Binding-site contacts:
Ligand atom O5 contacts residue ASN366 of chain 1.J at 2.4 Å (h-bond).
Ligand atom C4 contacts residue ASN366 of chain 1.J at 4.2 Å.
Ligand atom C5 contacts residue ASN366 of chain 1.J at 3.7 Å.
Ligand atom C6 contacts residue GLN343 of chain 1.J at 4.2 Å.
Ligand atom C5 contacts residue GLN343 of chain 1.J at 4.5 Å.
Ligand atom C2 contacts residue ASN366 of chain 1.J at 2.4 Å.
Ligand atom C3 contacts residue ASN366 of chain 1.J at 3.8 Å.
Ligand atom C8 contacts residue THR250 of chain 1.J at 3.6 Å.
Ligand atom N2 contacts residue ASN366 of chain 1.J at 2.9 Å (h-bond).
Ligand atom C7 contacts residue ASN366 of chain 1.J at 3.8 Å.
Ligand atom C1 contacts residue ASN366 of chain 1.J at 1.4 Å.
Ligand atom N2 contacts residue THR250 of chain 1.J at 3.9 Å.
Ligand atom C7 contacts residue THR250 of chain 1.J at 4.3 Å.
Ligand atom O7 contacts residue ASN366 of chain 1.J at 4.3 Å.

This protein binds this small molecule.
Small molecule (SMILES): CC(=O)N[C@@H]1[C@@H](O)[C@H](O)[C@@H](CO)O[C@H]1O

Sequence of chain 1.J:
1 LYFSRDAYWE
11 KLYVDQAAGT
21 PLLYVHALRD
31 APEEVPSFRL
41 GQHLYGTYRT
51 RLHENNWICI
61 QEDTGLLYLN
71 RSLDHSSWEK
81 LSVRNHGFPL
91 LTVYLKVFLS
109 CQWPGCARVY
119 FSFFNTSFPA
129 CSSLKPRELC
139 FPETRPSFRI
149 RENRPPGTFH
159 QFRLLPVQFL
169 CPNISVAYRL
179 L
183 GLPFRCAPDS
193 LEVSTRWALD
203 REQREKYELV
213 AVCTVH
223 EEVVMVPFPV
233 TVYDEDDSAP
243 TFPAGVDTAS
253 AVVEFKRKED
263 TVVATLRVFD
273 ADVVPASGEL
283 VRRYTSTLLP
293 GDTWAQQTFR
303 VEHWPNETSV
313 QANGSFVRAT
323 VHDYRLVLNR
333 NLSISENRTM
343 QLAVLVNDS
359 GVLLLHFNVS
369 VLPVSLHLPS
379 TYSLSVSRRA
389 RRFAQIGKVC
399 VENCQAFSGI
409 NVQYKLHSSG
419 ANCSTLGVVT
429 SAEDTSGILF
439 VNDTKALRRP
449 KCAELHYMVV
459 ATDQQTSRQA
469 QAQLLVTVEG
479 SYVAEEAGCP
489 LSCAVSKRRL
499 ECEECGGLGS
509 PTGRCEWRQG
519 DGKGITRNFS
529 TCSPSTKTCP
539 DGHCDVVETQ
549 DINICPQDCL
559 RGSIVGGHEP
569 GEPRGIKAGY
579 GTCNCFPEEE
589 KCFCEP